This protein binds this small molecule.
Small molecule (SMILES): Nc1ncnc2c1ncn2[C@@H]1O[C@H](CO[P](=O)(O)O[P](=O)(O)NP(=O)(O)O)[C@@H](O)[C@H]1O

Binding-site contacts:
Ligand atom O4' contacts residue GLY50 of chain 1.A at 3.2 Å.
Ligand atom N6 contacts residue ALA70 of chain 1.A at 3.6 Å.
Ligand atom O1B contacts residue MG1 of chain 1.E at 2.8 Å.
Ligand atom PB contacts residue ASP184 of chain 1.A at 3.3 Å.
Ligand atom O1A contacts residue LYS72 of chain 1.A at 3.2 Å (salt-bridge).
Ligand atom O3A contacts residue ASP184 of chain 1.A at 3.6 Å.
Ligand atom C5 contacts residue ILE173 of chain 1.A at 3.4 Å (hydrophobic).
Ligand atom O5' contacts residue MG1 of chain 1.E at 3.5 Å.
Ligand atom O3' contacts residue GLU170 of chain 1.A at 3.2 Å (salt-bridge).
Ligand atom PA contacts residue ASP184 of chain 1.A at 3.3 Å.
Ligand atom O4' contacts residue VAL57 of chain 1.A at 3.7 Å.
Ligand atom N3 contacts residue PHE327 of chain 1.A at 3.4 Å.
Ligand atom O3A contacts residue MG1 of chain 1.E at 3.3 Å.
Ligand atom N1 contacts residue VAL123 of chain 1.A at 3.2 Å (h-bond).
Ligand atom C6 contacts residue ALA70 of chain 1.A at 3.5 Å (hydrophobic).
Ligand atom N3B contacts residue MG1 of chain 1.E at 2.2 Å.
Ligand atom C5' contacts residue VAL57 of chain 1.A at 3.5 Å (hydrophobic).
Ligand atom O2' contacts residue GLU127 of chain 1.A at 3.3 Å (salt-bridge).
Ligand atom N6 contacts residue GLU121 of chain 1.A at 2.7 Å (salt-bridge).
Ligand atom O1A contacts residue ASP184 of chain 1.A at 3.5 Å (salt-bridge).
Ligand atom N3B contacts residue THR51 of chain 1.A at 3.2 Å (h-bond).
Ligand atom O3' contacts residue ARG10 of chain 1.C at 3.3 Å (salt-bridge).
Ligand atom O2A contacts residue ASN171 of chain 1.A at 2.9 Å (h-bond).
Ligand atom N7 contacts residue THR183 of chain 1.A at 3.4 Å.
Ligand atom N7 contacts residue MET120 of chain 1.A at 3.5 Å.
Ligand atom O1B contacts residue MG1 of chain 1.D at 2.5 Å.
Ligand atom C4 contacts residue ILE173 of chain 1.A at 3.6 Å (hydrophobic).
Ligand atom PA contacts residue MG1 of chain 1.E at 3.2 Å.
Ligand atom N3B contacts residue ASP184 of chain 1.A at 3.7 Å.
Ligand atom PB contacts residue MG1 of chain 1.E at 2.6 Å.
Ligand atom C6 contacts residue ILE173 of chain 1.A at 3.6 Å (hydrophobic).
Ligand atom O2A contacts residue ASP184 of chain 1.A at 1.9 Å (salt-bridge).
Ligand atom C2 contacts residue PHE327 of chain 1.A at 3.4 Å (hydrophobic).
Ligand atom O3A contacts residue LYS72 of chain 1.A at 3.6 Å.
Ligand atom O3' contacts residue GLU127 of chain 1.A at 2.6 Å (salt-bridge).
Ligand atom N1 contacts residue ALA70 of chain 1.A at 3.7 Å.
Ligand atom N6 contacts residue MET120 of chain 1.A at 3.6 Å.
Ligand atom O1B contacts residue ASP184 of chain 1.A at 2.4 Å (salt-bridge).
Ligand atom O2A contacts residue MG1 of chain 1.E at 1.9 Å.
Ligand atom O2' contacts residue PHE327 of chain 1.A at 3.6 Å.

Sequence of chain 1.C:
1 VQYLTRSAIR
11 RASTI

Sequence of chain 1.A:
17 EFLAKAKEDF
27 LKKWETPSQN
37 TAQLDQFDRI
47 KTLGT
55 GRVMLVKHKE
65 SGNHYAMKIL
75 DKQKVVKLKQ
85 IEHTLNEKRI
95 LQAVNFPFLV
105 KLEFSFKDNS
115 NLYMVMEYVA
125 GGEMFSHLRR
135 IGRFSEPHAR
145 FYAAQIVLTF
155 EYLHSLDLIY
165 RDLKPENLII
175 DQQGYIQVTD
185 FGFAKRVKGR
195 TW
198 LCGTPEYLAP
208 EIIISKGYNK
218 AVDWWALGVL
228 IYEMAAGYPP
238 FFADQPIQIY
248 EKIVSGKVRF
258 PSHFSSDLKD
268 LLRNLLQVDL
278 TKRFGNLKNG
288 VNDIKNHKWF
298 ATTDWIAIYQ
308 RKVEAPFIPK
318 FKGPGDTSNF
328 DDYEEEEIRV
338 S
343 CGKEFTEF